Sequence of chain 2.A:
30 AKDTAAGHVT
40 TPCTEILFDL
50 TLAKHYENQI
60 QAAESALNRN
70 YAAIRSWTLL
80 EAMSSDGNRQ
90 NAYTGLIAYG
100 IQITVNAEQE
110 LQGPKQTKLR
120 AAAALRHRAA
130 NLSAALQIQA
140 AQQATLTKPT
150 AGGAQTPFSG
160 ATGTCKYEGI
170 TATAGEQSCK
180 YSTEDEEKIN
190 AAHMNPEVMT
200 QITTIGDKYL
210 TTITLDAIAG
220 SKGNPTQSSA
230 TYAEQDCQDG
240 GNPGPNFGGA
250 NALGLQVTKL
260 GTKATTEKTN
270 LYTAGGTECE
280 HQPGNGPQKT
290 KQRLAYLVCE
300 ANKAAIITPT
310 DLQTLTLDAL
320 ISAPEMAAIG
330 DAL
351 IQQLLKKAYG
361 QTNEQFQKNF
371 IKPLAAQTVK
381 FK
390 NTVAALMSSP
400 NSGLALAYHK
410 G

Sequence of chain 1.A:
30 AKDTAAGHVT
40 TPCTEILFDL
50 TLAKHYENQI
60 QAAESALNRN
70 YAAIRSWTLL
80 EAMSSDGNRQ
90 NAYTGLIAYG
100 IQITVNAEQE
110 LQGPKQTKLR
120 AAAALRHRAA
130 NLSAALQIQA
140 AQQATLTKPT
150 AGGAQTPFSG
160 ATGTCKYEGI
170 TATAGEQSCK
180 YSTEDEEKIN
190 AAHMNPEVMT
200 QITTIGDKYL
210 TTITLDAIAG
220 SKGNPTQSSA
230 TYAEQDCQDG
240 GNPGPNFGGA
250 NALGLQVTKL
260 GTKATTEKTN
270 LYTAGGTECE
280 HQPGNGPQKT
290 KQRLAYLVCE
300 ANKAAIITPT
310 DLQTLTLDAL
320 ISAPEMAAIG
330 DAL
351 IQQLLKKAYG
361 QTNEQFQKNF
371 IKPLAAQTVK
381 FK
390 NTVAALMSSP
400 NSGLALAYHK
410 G

This small molecule binds to this protein.
Small molecule (SMILES): CC(=O)N[C@H]1[C@H](O[C@H]2[C@H](O)[C@@H](NC(C)=O)CO[C@@H]2CO)O[C@H](CO)[C@@H](O[C@@H]2O[C@H](CO[C@H]3O[C@H](CO)[C@@H](O)[C@H](O)[C@@H]3O)[C@@H](O)[C@H](O[C@H]3O[C@H](CO)[C@@H](O)[C@H](O)[C@@H]3O)[C@@H]2O)[C@@H]1O

Binding-site contacts:
Ligand atom O5 contacts residue SER132 of chain 1.A at 3.7 Å.
Ligand atom C5 contacts residue SER132 of chain 1.A at 3.2 Å.
Ligand atom C1 contacts residue SER177 of chain 1.A at 3.6 Å.
Ligand atom C3 contacts residue ASN130 of chain 2.A at 3.8 Å.
Ligand atom C2 contacts residue ASN130 of chain 2.A at 2.5 Å.
Ligand atom O7 contacts residue THR289 of chain 2.A at 3.4 Å.
Ligand atom O6 contacts residue ARG292 of chain 2.A at 3.4 Å (salt-bridge).
Ligand atom C1 contacts residue HIS126 of chain 2.A at 3.7 Å.
Ligand atom O3 contacts residue SER177 of chain 1.A at 3.4 Å.
Ligand atom O4 contacts residue GLU175 of chain 1.A at 3.0 Å (salt-bridge).
Ligand atom O6 contacts residue GLN287 of chain 2.A at 3.2 Å (h-bond).
Ligand atom C2 contacts residue SER177 of chain 1.A at 3.7 Å.
Ligand atom C3 contacts residue GLN176 of chain 1.A at 3.4 Å.
Ligand atom C2 contacts residue GLN176 of chain 1.A at 3.8 Å.
Ligand atom O3 contacts residue GLN176 of chain 1.A at 2.9 Å (h-bond).
Ligand atom C1 contacts residue ASN130 of chain 2.A at 1.4 Å.
Ligand atom C5 contacts residue ASN130 of chain 2.A at 3.5 Å.
Ligand atom C3 contacts residue GLU175 of chain 1.A at 3.8 Å.
Ligand atom C8 contacts residue GLN176 of chain 1.A at 3.5 Å.
Ligand atom N2 contacts residue ASN130 of chain 2.A at 3.1 Å (h-bond).
Ligand atom O2 contacts residue GLU175 of chain 1.A at 2.7 Å (salt-bridge).
Ligand atom N2 contacts residue HIS126 of chain 2.A at 3.5 Å.
Ligand atom O4 contacts residue PRO286 of chain 2.A at 3.4 Å.
Ligand atom C4 contacts residue GLU175 of chain 1.A at 3.8 Å.
Ligand atom C2 contacts residue GLU175 of chain 1.A at 3.7 Å.
Ligand atom O7 contacts residue ASN130 of chain 2.A at 3.2 Å (h-bond).
Ligand atom C8 contacts residue ALA123 of chain 2.A at 3.6 Å (hydrophobic).
Ligand atom O2 contacts residue LYS179 of chain 1.A at 3.8 Å.
Ligand atom O2 contacts residue SER177 of chain 1.A at 3.8 Å.
Ligand atom C8 contacts residue ARG127 of chain 2.A at 3.8 Å.
Ligand atom O6 contacts residue SER177 of chain 1.A at 3.7 Å.
Ligand atom C7 contacts residue GLN176 of chain 1.A at 3.5 Å.
Ligand atom C5 contacts residue GLU175 of chain 1.A at 3.5 Å.
Ligand atom C7 contacts residue ASN130 of chain 2.A at 3.4 Å.
Ligand atom O7 contacts residue ARG127 of chain 2.A at 3.8 Å.
Ligand atom C6 contacts residue ARG292 of chain 2.A at 3.8 Å.
Ligand atom O5 contacts residue ASN130 of chain 2.A at 2.2 Å (h-bond).
Ligand atom N2 contacts residue GLN176 of chain 1.A at 3.0 Å (h-bond).
Ligand atom C6 contacts residue SER132 of chain 1.A at 3.2 Å.
Ligand atom O6 contacts residue PRO286 of chain 2.A at 3.6 Å.